Sequence of chain 42.A:
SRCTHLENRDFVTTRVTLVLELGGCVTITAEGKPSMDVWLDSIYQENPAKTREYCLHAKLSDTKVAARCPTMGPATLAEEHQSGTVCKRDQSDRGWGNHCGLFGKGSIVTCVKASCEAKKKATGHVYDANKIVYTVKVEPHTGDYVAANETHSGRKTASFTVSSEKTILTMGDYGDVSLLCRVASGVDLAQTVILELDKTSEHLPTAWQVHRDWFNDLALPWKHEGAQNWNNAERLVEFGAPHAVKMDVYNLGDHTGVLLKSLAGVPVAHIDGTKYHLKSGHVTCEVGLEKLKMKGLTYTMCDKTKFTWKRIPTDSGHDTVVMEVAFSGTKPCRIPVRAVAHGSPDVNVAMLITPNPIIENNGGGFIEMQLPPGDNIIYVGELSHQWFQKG

Binding-site contacts:
Ligand atom C2 contacts residue ASN154 of chain 42.A at 2.5 Å.
Ligand atom C4 contacts residue HIS104 of chain 42.C at 4.0 Å.
Ligand atom C6 contacts residue HIS104 of chain 42.C at 3.8 Å.
Ligand atom C1 contacts residue ASN154 of chain 42.A at 1.4 Å.
Ligand atom O7 contacts residue ASN154 of chain 42.A at 3.2 Å (h-bond).
Ligand atom C3 contacts residue HIS104 of chain 42.C at 3.7 Å.
Ligand atom C5 contacts residue ASN154 of chain 42.A at 3.6 Å.
Ligand atom C2 contacts residue HIS104 of chain 42.C at 4.2 Å.
Ligand atom O5 contacts residue ASN154 of chain 42.A at 2.3 Å (h-bond).
Ligand atom N2 contacts residue ASN154 of chain 42.A at 3.0 Å (h-bond).
Ligand atom C7 contacts residue ASN154 of chain 42.A at 3.5 Å.
Ligand atom O6 contacts residue HIS104 of chain 42.C at 3.6 Å.
Ligand atom O5 contacts residue HIS104 of chain 42.C at 3.7 Å.
Ligand atom C4 contacts residue ASN154 of chain 42.A at 4.2 Å.
Ligand atom C5 contacts residue HIS104 of chain 42.C at 3.4 Å.
Ligand atom C3 contacts residue ASN154 of chain 42.A at 3.8 Å.
Ligand atom O4 contacts residue HIS104 of chain 42.C at 3.8 Å.
Ligand atom C1 contacts residue HIS104 of chain 42.C at 3.5 Å.

Sequence of chain 42.C:
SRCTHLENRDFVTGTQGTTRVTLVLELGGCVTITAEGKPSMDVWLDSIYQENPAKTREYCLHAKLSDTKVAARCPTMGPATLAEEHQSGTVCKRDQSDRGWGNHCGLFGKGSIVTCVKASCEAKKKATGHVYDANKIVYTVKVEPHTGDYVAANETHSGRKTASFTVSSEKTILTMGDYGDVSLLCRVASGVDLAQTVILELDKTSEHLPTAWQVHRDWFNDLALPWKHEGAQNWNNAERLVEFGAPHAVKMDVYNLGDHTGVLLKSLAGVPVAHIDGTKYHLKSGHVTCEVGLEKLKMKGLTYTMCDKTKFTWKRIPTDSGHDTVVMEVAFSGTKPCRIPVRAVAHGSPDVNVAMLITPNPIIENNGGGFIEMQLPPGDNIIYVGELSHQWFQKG

A protein and the small-molecule ligand that binds it are described below.
Small molecule (SMILES): CC(=O)N[C@@H]1[C@@H](O)[C@H](O)[C@@H](CO)O[C@H]1O